Binding-site contacts:
Ligand atom PG contacts residue MG1 of chain 2.C at 3.4 Å.
Ligand atom O1A contacts residue LYS52 of chain 2.A at 3.3 Å.
Ligand atom O3' contacts residue ALA274 of chain 1.A at 3.7 Å.
Ligand atom N9 contacts residue ARG275 of chain 1.A at 3.5 Å (salt-bridge).
Ligand atom C5 contacts residue ARG275 of chain 1.A at 3.3 Å.
Ligand atom O2G contacts residue SER33 of chain 1.A at 2.5 Å (h-bond).
Ligand atom O3G contacts residue LYS52 of chain 2.A at 3.1 Å (salt-bridge).
Ligand atom C4 contacts residue ARG275 of chain 1.A at 3.3 Å.
Ligand atom PA contacts residue MET53 of chain 2.A at 3.7 Å.
Ligand atom O2B contacts residue MG1 of chain 2.C at 2.4 Å.
Ligand atom O2A contacts residue TYR119 of chain 2.A at 2.8 Å (h-bond).
Ligand atom O1G contacts residue MG1 of chain 2.C at 2.4 Å.
Ligand atom C5 contacts residue ALA115 of chain 2.A at 3.5 Å (hydrophobic).
Ligand atom C2' contacts residue TYR119 of chain 2.A at 3.5 Å (hydrophobic).
Ligand atom PA contacts residue TYR119 of chain 2.A at 3.7 Å.
Ligand atom N3 contacts residue ARG275 of chain 1.A at 3.5 Å (salt-bridge).
Ligand atom C3B contacts residue MG1 of chain 2.C at 3.3 Å.
Ligand atom PG contacts residue SER33 of chain 1.A at 3.6 Å.
Ligand atom C3' contacts residue MET53 of chain 2.A at 3.6 Å (hydrophobic).
Ligand atom O5' contacts residue TYR119 of chain 2.A at 3.6 Å.
Ligand atom C4 contacts residue ALA115 of chain 2.A at 3.6 Å (hydrophobic).
Ligand atom O4' contacts residue ARG275 of chain 1.A at 3.2 Å (salt-bridge).
Ligand atom O3' contacts residue MET53 of chain 2.A at 3.6 Å (h-bond).
Ligand atom O2' contacts residue ASN311 of chain 2.A at 3.7 Å.
Ligand atom O1B contacts residue SER32 of chain 1.A at 3.6 Å.
Ligand atom O1A contacts residue MET53 of chain 2.A at 2.5 Å (h-bond).
Ligand atom C8 contacts residue TYR119 of chain 2.A at 3.5 Å (hydrophobic).
Ligand atom PB contacts residue MG1 of chain 2.C at 3.3 Å.
Ligand atom O1B contacts residue THR34 of chain 1.A at 2.5 Å (h-bond).
Ligand atom N6 contacts residue ALA114 of chain 2.A at 3.5 Å (h-bond).
Ligand atom N7 contacts residue ARG275 of chain 1.A at 3.5 Å (salt-bridge).
Ligand atom O1G contacts residue THR31 of chain 1.A at 3.4 Å (h-bond).
Ligand atom O3' contacts residue LYS277 of chain 1.A at 3.0 Å (salt-bridge).
Ligand atom O3G contacts residue ASN25 of chain 2.A at 2.6 Å (h-bond).
Ligand atom O1B contacts residue SER33 of chain 1.A at 3.4 Å (h-bond).
Ligand atom O2' contacts residue MET53 of chain 2.A at 3.6 Å.
Ligand atom N7 contacts residue ALA115 of chain 2.A at 3.6 Å.
Ligand atom C6 contacts residue ARG275 of chain 1.A at 3.6 Å.
Ligand atom C2 contacts residue ALA111 of chain 2.A at 3.7 Å (hydrophobic).
Ligand atom O3' contacts residue ASN311 of chain 2.A at 2.8 Å (h-bond).

Sequence of chain 1.A:
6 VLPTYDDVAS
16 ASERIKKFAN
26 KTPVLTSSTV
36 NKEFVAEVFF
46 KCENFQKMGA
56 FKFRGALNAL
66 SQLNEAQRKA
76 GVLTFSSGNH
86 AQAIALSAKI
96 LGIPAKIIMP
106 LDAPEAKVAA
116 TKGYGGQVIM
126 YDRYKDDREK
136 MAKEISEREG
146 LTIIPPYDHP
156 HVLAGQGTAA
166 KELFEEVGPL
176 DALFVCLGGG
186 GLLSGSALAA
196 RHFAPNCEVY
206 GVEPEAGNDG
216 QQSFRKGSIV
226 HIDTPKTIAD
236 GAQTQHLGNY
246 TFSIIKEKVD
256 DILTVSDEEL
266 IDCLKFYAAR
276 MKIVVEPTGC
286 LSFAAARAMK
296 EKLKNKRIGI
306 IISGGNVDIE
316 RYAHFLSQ

The small molecule below binds the protein below.
Small molecule (SMILES): Nc1ncnc2c1ncn2[C@@H]1O[C@H](CO[P](=O)(O)O[P](=O)(O)CP(=O)(O)O)[C@@H](O)[C@H]1O

Sequence of chain 2.A:
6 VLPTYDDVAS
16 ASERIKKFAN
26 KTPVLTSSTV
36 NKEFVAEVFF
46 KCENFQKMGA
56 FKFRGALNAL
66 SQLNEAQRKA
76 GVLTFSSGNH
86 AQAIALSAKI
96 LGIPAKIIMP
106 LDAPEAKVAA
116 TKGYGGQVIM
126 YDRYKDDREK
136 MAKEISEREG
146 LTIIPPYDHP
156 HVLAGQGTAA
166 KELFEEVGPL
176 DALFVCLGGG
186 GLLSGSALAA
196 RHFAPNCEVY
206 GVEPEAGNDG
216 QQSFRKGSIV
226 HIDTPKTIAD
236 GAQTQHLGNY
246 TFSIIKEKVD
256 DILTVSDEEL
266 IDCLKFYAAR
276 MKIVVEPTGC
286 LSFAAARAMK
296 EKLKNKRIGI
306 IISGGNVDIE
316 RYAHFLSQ